Sequence of chain 49.D:
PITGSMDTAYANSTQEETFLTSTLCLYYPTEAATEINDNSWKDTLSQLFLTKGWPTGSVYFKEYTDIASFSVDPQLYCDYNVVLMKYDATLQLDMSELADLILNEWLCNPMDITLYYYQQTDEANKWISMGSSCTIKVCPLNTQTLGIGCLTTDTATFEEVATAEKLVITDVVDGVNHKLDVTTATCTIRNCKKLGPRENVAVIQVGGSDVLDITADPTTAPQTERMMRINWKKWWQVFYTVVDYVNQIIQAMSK

Binding-site contacts:
Ligand atom C7 contacts residue ASN12 of chain 49.D at 3.9 Å.
Ligand atom C2 contacts residue ASN12 of chain 49.D at 3.3 Å.
Ligand atom O7 contacts residue ASN12 of chain 49.D at 3.6 Å.
Ligand atom C5 contacts residue ASN12 of chain 49.D at 4.1 Å.
Ligand atom O5 contacts residue ASN12 of chain 49.D at 2.7 Å (h-bond).
Ligand atom C1 contacts residue ASN12 of chain 49.D at 2.2 Å.
Ligand atom N2 contacts residue ASN12 of chain 49.D at 3.8 Å.

The small molecule below binds the protein below.
Small molecule (SMILES): CC(=O)N[C@H]1[C@H](O[C@H]2[C@H](O)[C@@H](NC(C)=O)CO[C@@H]2CO)O[C@H](CO)[C@@H](O)[C@@H]1O